Sequence of chain 1.A:
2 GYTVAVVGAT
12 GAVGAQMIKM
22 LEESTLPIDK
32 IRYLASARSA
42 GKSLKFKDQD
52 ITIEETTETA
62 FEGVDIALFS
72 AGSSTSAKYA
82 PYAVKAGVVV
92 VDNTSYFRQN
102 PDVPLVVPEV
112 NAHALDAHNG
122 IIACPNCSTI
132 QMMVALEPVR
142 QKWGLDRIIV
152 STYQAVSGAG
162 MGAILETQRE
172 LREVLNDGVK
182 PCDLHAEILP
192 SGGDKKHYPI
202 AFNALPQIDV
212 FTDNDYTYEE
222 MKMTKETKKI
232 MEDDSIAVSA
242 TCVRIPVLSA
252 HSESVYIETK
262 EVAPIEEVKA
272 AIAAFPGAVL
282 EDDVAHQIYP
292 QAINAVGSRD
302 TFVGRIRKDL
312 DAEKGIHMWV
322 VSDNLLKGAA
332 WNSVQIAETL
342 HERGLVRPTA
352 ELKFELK

The protein below binds the small molecule below.
Small molecule (SMILES): O=C(O)C1CCC(C(=O)O)CC1

Binding-site contacts:
Ligand atom OAB contacts residue LYS223 of chain 1.A at 2.7 Å (salt-bridge).
Ligand atom OAC contacts residue GLY159 of chain 1.A at 3.1 Å.
Ligand atom CAE contacts residue GLY159 of chain 1.A at 3.1 Å.
Ligand atom CAJ contacts residue ARG99 of chain 1.A at 3.5 Å.
Ligand atom OAC contacts residue ARG245 of chain 1.A at 2.8 Å (salt-bridge).
Ligand atom CAH contacts residue ASN127 of chain 1.A at 3.8 Å.
Ligand atom CAK contacts residue GLY159 of chain 1.A at 3.0 Å.
Ligand atom OAC contacts residue GLN155 of chain 1.A at 4.2 Å.
Ligand atom OAA contacts residue ILE209 of chain 1.A at 4.1 Å.
Ligand atom OAC contacts residue HIS252 of chain 1.A at 4.5 Å.
Ligand atom CAH contacts residue GLU220 of chain 1.A at 3.1 Å.
Ligand atom OAB contacts residue SER96 of chain 1.A at 3.7 Å.
Ligand atom OAD contacts residue ASN94 of chain 1.A at 3.9 Å.
Ligand atom CAI contacts residue ALA160 of chain 1.A at 3.7 Å (hydrophobic).
Ligand atom CAF contacts residue GLY159 of chain 1.A at 4.2 Å.
Ligand atom CAI contacts residue ARG245 of chain 1.A at 3.4 Å.
Ligand atom OAA contacts residue ARG245 of chain 1.A at 2.8 Å (salt-bridge).
Ligand atom CAI contacts residue ILE209 of chain 1.A at 4.3 Å (hydrophobic).
Ligand atom OAD contacts residue ASN127 of chain 1.A at 3.7 Å.
Ligand atom CAJ contacts residue LYS223 of chain 1.A at 3.7 Å.
Ligand atom CAG contacts residue CYS128 of chain 1.A at 4.3 Å (hydrophobic).
Ligand atom OAD contacts residue ARG99 of chain 1.A at 2.8 Å (salt-bridge).
Ligand atom CAL contacts residue GLU220 of chain 1.A at 4.1 Å.
Ligand atom OAA contacts residue GLY159 of chain 1.A at 3.2 Å (h-bond).
Ligand atom CAJ contacts residue ASN127 of chain 1.A at 3.8 Å.
Ligand atom OAB contacts residue ASN127 of chain 1.A at 3.9 Å.
Ligand atom OAC contacts residue ILE209 of chain 1.A at 4.4 Å.
Ligand atom CAG contacts residue GLU220 of chain 1.A at 3.2 Å.
Ligand atom CAH contacts residue CYS128 of chain 1.A at 4.3 Å (hydrophobic).
Ligand atom CAI contacts residue GLY159 of chain 1.A at 2.9 Å.
Ligand atom CAG contacts residue ILE209 of chain 1.A at 4.3 Å (hydrophobic).
Ligand atom CAL contacts residue LYS223 of chain 1.A at 3.9 Å.
Ligand atom OAA contacts residue ALA160 of chain 1.A at 3.6 Å.
Ligand atom OAB contacts residue ARG99 of chain 1.A at 2.8 Å (salt-bridge).
Ligand atom OAC contacts residue ALA160 of chain 1.A at 3.7 Å.